Sequence of chain 1.A:
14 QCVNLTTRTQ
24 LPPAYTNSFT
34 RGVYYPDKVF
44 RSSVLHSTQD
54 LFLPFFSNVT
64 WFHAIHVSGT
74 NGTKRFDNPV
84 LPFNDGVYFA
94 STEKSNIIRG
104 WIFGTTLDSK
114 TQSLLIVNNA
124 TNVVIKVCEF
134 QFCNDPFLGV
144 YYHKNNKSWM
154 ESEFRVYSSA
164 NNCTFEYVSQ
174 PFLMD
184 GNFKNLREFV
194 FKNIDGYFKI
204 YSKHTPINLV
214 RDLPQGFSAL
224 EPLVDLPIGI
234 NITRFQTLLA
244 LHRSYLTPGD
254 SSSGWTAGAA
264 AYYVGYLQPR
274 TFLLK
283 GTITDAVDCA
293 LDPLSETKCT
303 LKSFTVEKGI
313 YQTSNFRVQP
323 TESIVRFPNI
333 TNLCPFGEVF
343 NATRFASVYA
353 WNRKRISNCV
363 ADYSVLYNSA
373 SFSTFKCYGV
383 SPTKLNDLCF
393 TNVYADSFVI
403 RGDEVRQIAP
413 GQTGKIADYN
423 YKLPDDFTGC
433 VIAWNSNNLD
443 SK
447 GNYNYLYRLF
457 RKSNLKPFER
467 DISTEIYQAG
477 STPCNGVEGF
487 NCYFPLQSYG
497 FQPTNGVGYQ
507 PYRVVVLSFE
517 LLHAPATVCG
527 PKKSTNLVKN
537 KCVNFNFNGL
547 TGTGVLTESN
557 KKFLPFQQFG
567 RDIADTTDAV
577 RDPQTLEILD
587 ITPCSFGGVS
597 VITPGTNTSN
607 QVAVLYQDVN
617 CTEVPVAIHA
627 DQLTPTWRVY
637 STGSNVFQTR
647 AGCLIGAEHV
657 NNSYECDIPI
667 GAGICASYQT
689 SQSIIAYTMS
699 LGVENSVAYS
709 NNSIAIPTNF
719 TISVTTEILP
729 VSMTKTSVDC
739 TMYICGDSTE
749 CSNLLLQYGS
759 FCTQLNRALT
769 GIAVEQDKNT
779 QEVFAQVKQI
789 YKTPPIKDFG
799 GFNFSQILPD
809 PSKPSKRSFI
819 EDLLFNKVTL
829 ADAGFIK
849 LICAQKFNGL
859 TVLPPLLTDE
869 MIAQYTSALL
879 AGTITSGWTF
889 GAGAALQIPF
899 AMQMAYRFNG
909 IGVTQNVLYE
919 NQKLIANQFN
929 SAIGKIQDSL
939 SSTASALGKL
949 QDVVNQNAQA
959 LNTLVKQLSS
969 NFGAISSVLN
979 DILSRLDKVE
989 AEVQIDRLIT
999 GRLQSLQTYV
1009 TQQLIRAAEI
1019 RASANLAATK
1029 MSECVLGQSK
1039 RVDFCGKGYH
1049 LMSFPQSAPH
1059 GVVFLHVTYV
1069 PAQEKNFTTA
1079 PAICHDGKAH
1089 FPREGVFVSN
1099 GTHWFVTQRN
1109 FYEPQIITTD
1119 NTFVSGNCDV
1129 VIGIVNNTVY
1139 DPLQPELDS

Binding-site contacts:
Ligand atom C7 contacts residue ASN165 of chain 1.A at 3.5 Å.
Ligand atom C4 contacts residue ASN165 of chain 1.A at 4.3 Å.
Ligand atom C8 contacts residue ASN164 of chain 1.A at 3.5 Å.
Ligand atom N2 contacts residue ASN165 of chain 1.A at 3.2 Å (h-bond).
Ligand atom C5 contacts residue ASN165 of chain 1.A at 3.7 Å.
Ligand atom C2 contacts residue ASN165 of chain 1.A at 2.7 Å.
Ligand atom C3 contacts residue ASN165 of chain 1.A at 4.0 Å.
Ligand atom C1 contacts residue ASN165 of chain 1.A at 1.5 Å.
Ligand atom O7 contacts residue ASN165 of chain 1.A at 3.4 Å (h-bond).
Ligand atom O5 contacts residue ASN165 of chain 1.A at 2.3 Å (h-bond).
Ligand atom C8 contacts residue ASN165 of chain 1.A at 4.4 Å.

This protein binds this small molecule.
Small molecule (SMILES): CC(=O)N[C@@H]1[C@@H](O)[C@H](O)[C@@H](CO)O[C@H]1O